The small molecule below binds the protein below.
Small molecule (SMILES): CN(C)C[C@@H](O)COc1ccc(Nc2cc(Nc3cc(C(F)(F)F)ccc3F)ncn2)cc1

Binding-site contacts:
Ligand atom C3 contacts residue LEU135 of chain 1.A at 3.7 Å (hydrophobic).
Ligand atom C9 contacts residue VAL19 of chain 1.A at 3.8 Å (hydrophobic).
Ligand atom C8 contacts residue ASP146 of chain 1.A at 3.6 Å.
Ligand atom N1 contacts residue PHE83 of chain 1.A at 3.9 Å.
Ligand atom F4 contacts residue GLU13 of chain 1.A at 3.3 Å.
Ligand atom F3 contacts residue VAL19 of chain 1.A at 2.5 Å.
Ligand atom C19 contacts residue LYS90 of chain 1.A at 3.2 Å.
Ligand atom F4 contacts residue GLY12 of chain 1.A at 3.2 Å.
Ligand atom C13 contacts residue ASP87 of chain 1.A at 3.9 Å.
Ligand atom C10 contacts residue ILE11 of chain 1.A at 3.7 Å (hydrophobic).
Ligand atom C6 contacts residue ASN133 of chain 1.A at 3.8 Å.
Ligand atom C15 contacts residue ILE11 of chain 1.A at 3.6 Å (hydrophobic).
Ligand atom C contacts residue ALA32 of chain 1.A at 3.5 Å (hydrophobic).
Ligand atom C7 contacts residue ASP146 of chain 1.A at 3.7 Å.
Ligand atom N1 contacts residue LEU84 of chain 1.A at 3.3 Å (h-bond).
Ligand atom C11 contacts residue LEU84 of chain 1.A at 3.7 Å (hydrophobic).
Ligand atom N contacts residue LEU135 of chain 1.A at 3.6 Å.
Ligand atom C contacts residue LEU135 of chain 1.A at 3.4 Å (hydrophobic).
Ligand atom C21 contacts residue VAL19 of chain 1.A at 3.7 Å (hydrophobic).
Ligand atom N contacts residue ALA32 of chain 1.A at 3.5 Å.
Ligand atom C10 contacts residue LEU84 of chain 1.A at 3.5 Å (hydrophobic).
Ligand atom C1 contacts residue LEU135 of chain 1.A at 3.9 Å (hydrophobic).
Ligand atom F2 contacts residue GLU13 of chain 1.A at 3.5 Å.
Ligand atom O1 contacts residue ASP87 of chain 1.A at 3.3 Å (salt-bridge).
Ligand atom N3 contacts residue LEU84 of chain 1.A at 2.7 Å (h-bond).
Ligand atom F1 contacts residue GLN132 of chain 1.A at 3.8 Å.
Ligand atom C14 contacts residue ASP87 of chain 1.A at 3.6 Å.
Ligand atom C contacts residue GLU82 of chain 1.A at 3.4 Å.
Ligand atom F2 contacts residue ASP146 of chain 1.A at 3.6 Å.
Ligand atom C contacts residue LEU84 of chain 1.A at 3.9 Å (hydrophobic).
Ligand atom C3 contacts residue LEU84 of chain 1.A at 3.5 Å (hydrophobic).
Ligand atom N1 contacts residue LEU135 of chain 1.A at 3.4 Å.
Ligand atom F2 contacts residue GLY14 of chain 1.A at 3.3 Å.
Ligand atom C6 contacts residue GLN132 of chain 1.A at 3.2 Å.
Ligand atom F1 contacts residue ASN133 of chain 1.A at 3.9 Å.
Ligand atom O contacts residue ASP87 of chain 1.A at 3.4 Å (salt-bridge).
Ligand atom F1 contacts residue ALA145 of chain 1.A at 3.5 Å.
Ligand atom C14 contacts residue ILE11 of chain 1.A at 3.7 Å (hydrophobic).
Ligand atom C16 contacts residue ILE11 of chain 1.A at 3.6 Å (hydrophobic).
Ligand atom F1 contacts residue LEU135 of chain 1.A at 3.1 Å.

Sequence of chain 1.A:
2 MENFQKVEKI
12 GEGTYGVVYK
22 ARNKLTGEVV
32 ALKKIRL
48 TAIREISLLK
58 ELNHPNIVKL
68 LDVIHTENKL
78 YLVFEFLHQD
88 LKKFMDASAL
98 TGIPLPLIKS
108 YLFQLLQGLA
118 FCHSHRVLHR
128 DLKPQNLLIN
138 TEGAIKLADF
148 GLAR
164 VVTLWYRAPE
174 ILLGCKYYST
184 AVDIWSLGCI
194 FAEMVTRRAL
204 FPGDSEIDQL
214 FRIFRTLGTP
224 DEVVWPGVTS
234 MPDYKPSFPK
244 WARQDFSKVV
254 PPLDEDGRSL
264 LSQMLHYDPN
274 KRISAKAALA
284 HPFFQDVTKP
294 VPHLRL